Binding-site contacts:
Ligand atom C11 contacts residue ALA339 of chain 1.A at 3.3 Å (hydrophobic).
Ligand atom C5 contacts residue ALA339 of chain 1.A at 4.1 Å (hydrophobic).
Ligand atom C9 contacts residue VAL337 of chain 1.A at 4.1 Å (hydrophobic).
Ligand atom C11 contacts residue HIS366 of chain 1.A at 4.0 Å.
Ligand atom C9 contacts residue HIS366 of chain 1.A at 3.4 Å.
Ligand atom C12 contacts residue SER341 of chain 1.A at 3.7 Å.
Ligand atom C4 contacts residue LEU351 of chain 1.A at 4.2 Å (hydrophobic).
Ligand atom C2 contacts residue PHE80 of chain 1.A at 3.9 Å (hydrophobic).
Ligand atom O7 contacts residue HIS366 of chain 1.A at 3.5 Å (h-bond).
Ligand atom C2 contacts residue SER341 of chain 1.A at 3.9 Å.
Ligand atom O10 contacts residue ALA339 of chain 1.A at 2.8 Å.
Ligand atom C8 contacts residue VAL325 of chain 1.A at 4.1 Å (hydrophobic).
Ligand atom C9 contacts residue ALA339 of chain 1.A at 3.4 Å (hydrophobic).
Ligand atom C9 contacts residue SER338 of chain 1.A at 4.1 Å.
Ligand atom O1 contacts residue PHE80 of chain 1.A at 4.1 Å.
Ligand atom C12 contacts residue HIS366 of chain 1.A at 4.2 Å.
Ligand atom C6 contacts residue DMS1 of chain 1.K at 3.1 Å.
Ligand atom O1 contacts residue DMS1 of chain 1.K at 3.3 Å.
Ligand atom C9 contacts residue VAL325 of chain 1.A at 4.2 Å (hydrophobic).
Ligand atom C11 contacts residue DMS1 of chain 1.K at 3.7 Å.
Ligand atom C5 contacts residue LEU351 of chain 1.A at 4.1 Å (hydrophobic).
Ligand atom C8 contacts residue HIS366 of chain 1.A at 3.6 Å.
Ligand atom C9 contacts residue VAL368 of chain 1.A at 3.7 Å (hydrophobic).
Ligand atom C6 contacts residue LEU351 of chain 1.A at 4.2 Å (hydrophobic).
Ligand atom C12 contacts residue DMS1 of chain 1.K at 3.7 Å.
Ligand atom O10 contacts residue HIS366 of chain 1.A at 3.3 Å.
Ligand atom C5 contacts residue DMS1 of chain 1.K at 3.3 Å.
Ligand atom C8 contacts residue ALA339 of chain 1.A at 3.3 Å (hydrophobic).
Ligand atom C13 contacts residue SER341 of chain 1.A at 3.2 Å.
Ligand atom C4 contacts residue PHE80 of chain 1.A at 3.5 Å (hydrophobic).
Ligand atom O1 contacts residue SER341 of chain 1.A at 3.7 Å.
Ligand atom O7 contacts residue DMS1 of chain 1.K at 3.9 Å.
Ligand atom C2 contacts residue DMS1 of chain 1.K at 3.8 Å.
Ligand atom C12 contacts residue ALA339 of chain 1.A at 3.5 Å (hydrophobic).
Ligand atom C13 contacts residue DMS1 of chain 1.K at 3.4 Å.
Ligand atom C8 contacts residue DMS1 of chain 1.K at 3.7 Å.
Ligand atom C2 contacts residue ALA81 of chain 1.A at 3.9 Å (hydrophobic).
Ligand atom O1 contacts residue ALA81 of chain 1.A at 3.9 Å.
Ligand atom C4 contacts residue DMS1 of chain 1.K at 3.2 Å.
Ligand atom C3 contacts residue DMS1 of chain 1.K at 3.2 Å.

Sequence of chain 1.A:
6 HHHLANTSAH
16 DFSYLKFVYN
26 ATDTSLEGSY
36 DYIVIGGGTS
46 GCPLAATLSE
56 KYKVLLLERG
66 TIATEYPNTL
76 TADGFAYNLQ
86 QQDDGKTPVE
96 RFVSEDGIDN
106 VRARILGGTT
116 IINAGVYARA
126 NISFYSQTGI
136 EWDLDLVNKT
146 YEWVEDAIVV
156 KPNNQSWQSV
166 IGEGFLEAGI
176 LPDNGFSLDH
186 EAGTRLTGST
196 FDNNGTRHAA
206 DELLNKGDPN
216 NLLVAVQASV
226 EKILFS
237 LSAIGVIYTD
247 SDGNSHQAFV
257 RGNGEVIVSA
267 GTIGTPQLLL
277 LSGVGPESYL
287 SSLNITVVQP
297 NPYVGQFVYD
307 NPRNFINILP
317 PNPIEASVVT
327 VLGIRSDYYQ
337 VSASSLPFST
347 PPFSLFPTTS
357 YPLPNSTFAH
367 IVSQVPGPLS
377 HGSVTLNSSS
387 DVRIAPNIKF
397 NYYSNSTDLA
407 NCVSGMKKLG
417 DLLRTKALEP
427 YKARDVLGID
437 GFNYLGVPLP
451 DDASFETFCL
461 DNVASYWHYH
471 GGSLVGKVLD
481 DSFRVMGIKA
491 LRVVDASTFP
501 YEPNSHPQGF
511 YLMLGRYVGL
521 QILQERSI

The small molecule below binds the protein below.
Small molecule (SMILES): C[C@H]1OCc2cc(C=O)ccc2O1